Binding-site contacts:
Ligand atom C15 contacts residue PHE283 of chain 1.A at 3.2 Å (hydrophobic).
Ligand atom C26 contacts residue GLN280 of chain 1.A at 3.4 Å.
Ligand atom C24 contacts residue GLY279 of chain 1.A at 3.8 Å.
Ligand atom C28 contacts residue GLU275 of chain 1.A at 3.5 Å.
Ligand atom C27 contacts residue SER231 of chain 1.A at 3.2 Å.
Ligand atom C29 contacts residue PRO266 of chain 1.A at 3.7 Å (hydrophobic).
Ligand atom C8 contacts residue MET267 of chain 1.A at 3.5 Å (hydrophobic).
Ligand atom C9 contacts residue PHE283 of chain 1.A at 3.6 Å (hydrophobic).
Ligand atom C16 contacts residue PHE283 of chain 1.A at 3.7 Å (hydrophobic).
Ligand atom C28 contacts residue VAL276 of chain 1.A at 3.7 Å (hydrophobic).
Ligand atom C27 contacts residue ILE246 of chain 1.A at 3.1 Å (hydrophobic).
Ligand atom C6 contacts residue PHE283 of chain 1.A at 3.4 Å (hydrophobic).
Ligand atom C2 contacts residue PHE283 of chain 1.A at 3.5 Å (hydrophobic).
Ligand atom N21 contacts residue SER231 of chain 1.A at 3.4 Å (h-bond).
Ligand atom O18 contacts residue PHE283 of chain 1.A at 3.4 Å.
Ligand atom N21 contacts residue ILE246 of chain 1.A at 3.0 Å.
Ligand atom O23 contacts residue ALA243 of chain 1.A at 3.7 Å.
Ligand atom N7 contacts residue MET267 of chain 1.A at 3.4 Å.
Ligand atom N4 contacts residue TYR247 of chain 1.A at 3.4 Å (h-bond).
Ligand atom C1 contacts residue TYR247 of chain 1.A at 3.4 Å (hydrophobic).
Ligand atom C3 contacts residue PHE283 of chain 1.A at 3.7 Å (hydrophobic).
Ligand atom N5 contacts residue TYR247 of chain 1.A at 2.7 Å (h-bond).
Ligand atom O23 contacts residue THR239 of chain 1.A at 2.6 Å (h-bond).
Ligand atom C16 contacts residue ILE246 of chain 1.A at 3.4 Å (hydrophobic).
Ligand atom C25 contacts residue MET267 of chain 1.A at 3.8 Å (hydrophobic).
Ligand atom C1 contacts residue MET267 of chain 1.A at 3.5 Å (hydrophobic).
Ligand atom C25 contacts residue TYR247 of chain 1.A at 3.6 Å (hydrophobic).
Ligand atom C30 contacts residue GLU275 of chain 1.A at 3.5 Å.
Ligand atom C8 contacts residue GLY279 of chain 1.A at 3.6 Å.
Ligand atom C17 contacts residue MET267 of chain 1.A at 3.3 Å (hydrophobic).
Ligand atom O20 contacts residue GLN280 of chain 1.A at 3.1 Å (h-bond).
Ligand atom N14 contacts residue PHE283 of chain 1.A at 3.6 Å.
Ligand atom C12 contacts residue MET267 of chain 1.A at 3.5 Å (hydrophobic).
Ligand atom N11 contacts residue LEU229 of chain 1.A at 3.8 Å.
Ligand atom C26 contacts residue SER231 of chain 1.A at 3.8 Å.
Ligand atom C19 contacts residue MET267 of chain 1.A at 3.7 Å (hydrophobic).
Ligand atom N4 contacts residue GLN280 of chain 1.A at 3.5 Å (h-bond).
Ligand atom C26 contacts residue ILE246 of chain 1.A at 3.4 Å (hydrophobic).
Ligand atom C19 contacts residue GLY279 of chain 1.A at 3.5 Å.
Ligand atom N5 contacts residue MET267 of chain 1.A at 3.4 Å.

This protein binds this small molecule.
Small molecule (SMILES): Cn1ncc(C(=O)NCCO)c1C(=O)Nc1ccn2cc(-c3ccccc3)nc2n1

Sequence of chain 1.A:
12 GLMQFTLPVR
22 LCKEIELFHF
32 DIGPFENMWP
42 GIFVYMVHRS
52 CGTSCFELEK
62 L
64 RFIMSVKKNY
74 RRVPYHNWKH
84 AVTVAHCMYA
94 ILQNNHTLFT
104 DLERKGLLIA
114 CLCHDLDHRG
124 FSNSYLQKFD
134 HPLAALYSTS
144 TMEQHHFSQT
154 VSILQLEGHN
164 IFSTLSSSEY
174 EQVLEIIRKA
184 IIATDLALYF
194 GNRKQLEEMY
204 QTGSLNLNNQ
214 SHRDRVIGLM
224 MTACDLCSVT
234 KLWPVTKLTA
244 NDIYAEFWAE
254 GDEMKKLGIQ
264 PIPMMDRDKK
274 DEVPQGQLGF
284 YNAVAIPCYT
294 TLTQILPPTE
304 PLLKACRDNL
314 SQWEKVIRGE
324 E